Binding-site contacts:
Ligand atom C11 contacts residue ILE373 of chain 1.A at 3.7 Å (hydrophobic).
Ligand atom C12 contacts residue ILE372 of chain 1.A at 4.0 Å (hydrophobic).
Ligand atom C2 contacts residue ALA386 of chain 1.A at 4.0 Å (hydrophobic).
Ligand atom C2 contacts residue SER384 of chain 1.A at 3.4 Å.
Ligand atom C18 contacts residue OLA1 of chain 1.N at 4.1 Å.
Ligand atom C27 contacts residue LEU365 of chain 1.A at 4.3 Å (hydrophobic).
Ligand atom C12 contacts residue ILE373 of chain 1.A at 3.8 Å (hydrophobic).
Ligand atom C21 contacts residue ILE372 of chain 1.A at 4.3 Å (hydrophobic).
Ligand atom O1 contacts residue OLA1 of chain 1.N at 3.5 Å (h-bond).
Ligand atom C4 contacts residue OLA1 of chain 1.N at 4.1 Å.
Ligand atom C3 contacts residue OLA1 of chain 1.N at 4.2 Å.
Ligand atom C24 contacts residue PRO369 of chain 1.A at 4.0 Å (hydrophobic).
Ligand atom C20 contacts residue ILE372 of chain 1.A at 4.5 Å (hydrophobic).
Ligand atom C3 contacts residue SER384 of chain 1.A at 3.6 Å.
Ligand atom C1 contacts residue ALA386 of chain 1.A at 4.2 Å (hydrophobic).
Ligand atom C9 contacts residue PHE376 of chain 1.A at 4.2 Å (hydrophobic).
Ligand atom C1 contacts residue PHE376 of chain 1.A at 3.8 Å (hydrophobic).
Ligand atom C19 contacts residue LEU390 of chain 1.A at 3.8 Å (hydrophobic).
Ligand atom C2 contacts residue PHE376 of chain 1.A at 4.5 Å (hydrophobic).
Ligand atom C2 contacts residue OLA1 of chain 1.N at 4.4 Å.
Ligand atom C3 contacts residue PHE376 of chain 1.A at 4.5 Å (hydrophobic).
Ligand atom C19 contacts residue OLA1 of chain 1.N at 3.9 Å.
Ligand atom C22 contacts residue ILE372 of chain 1.A at 4.0 Å (hydrophobic).
Ligand atom C3 contacts residue CYS383 of chain 1.A at 3.9 Å (hydrophobic).
Ligand atom C11 contacts residue LEU390 of chain 1.A at 4.3 Å (hydrophobic).
Ligand atom O1 contacts residue CYS383 of chain 1.A at 3.4 Å.
Ligand atom C7 contacts residue PHE376 of chain 1.A at 4.5 Å (hydrophobic).
Ligand atom C21 contacts residue PRO369 of chain 1.A at 3.7 Å (hydrophobic).
Ligand atom C11 contacts residue PHE376 of chain 1.A at 4.5 Å (hydrophobic).
Ligand atom C17 contacts residue ILE372 of chain 1.A at 4.2 Å (hydrophobic).
Ligand atom O1 contacts residue SER384 of chain 1.A at 2.7 Å (h-bond).
Ligand atom C26 contacts residue LEU368 of chain 1.A at 4.0 Å (hydrophobic).
Ligand atom C24 contacts residue ILE372 of chain 1.A at 4.1 Å (hydrophobic).
Ligand atom C18 contacts residue LEU390 of chain 1.A at 4.2 Å (hydrophobic).
Ligand atom C19 contacts residue ALA386 of chain 1.A at 4.1 Å (hydrophobic).

This small molecule binds to this protein.
Small molecule (SMILES): CC(C)CCC[C@@H](C)[C@H]1CC[C@H]2[C@@H]3CC=C4C[C@@H](O)CC[C@]4(C)[C@H]3CC[C@]12C

Sequence of chain 1.A:
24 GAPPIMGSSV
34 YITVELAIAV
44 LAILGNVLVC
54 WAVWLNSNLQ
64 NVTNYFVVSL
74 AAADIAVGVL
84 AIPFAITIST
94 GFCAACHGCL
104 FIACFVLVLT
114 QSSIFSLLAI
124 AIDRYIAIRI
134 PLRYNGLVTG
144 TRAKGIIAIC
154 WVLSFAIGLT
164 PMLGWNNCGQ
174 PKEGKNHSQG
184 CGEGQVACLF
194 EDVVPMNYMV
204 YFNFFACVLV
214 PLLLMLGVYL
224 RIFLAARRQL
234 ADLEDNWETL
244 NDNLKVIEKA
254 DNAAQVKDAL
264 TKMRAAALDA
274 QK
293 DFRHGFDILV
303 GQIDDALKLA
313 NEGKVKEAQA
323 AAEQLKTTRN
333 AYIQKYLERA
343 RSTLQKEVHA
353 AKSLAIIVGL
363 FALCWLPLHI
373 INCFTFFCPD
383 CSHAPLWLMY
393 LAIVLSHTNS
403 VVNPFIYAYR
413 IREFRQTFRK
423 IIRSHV